Sequence of chain 1.B:
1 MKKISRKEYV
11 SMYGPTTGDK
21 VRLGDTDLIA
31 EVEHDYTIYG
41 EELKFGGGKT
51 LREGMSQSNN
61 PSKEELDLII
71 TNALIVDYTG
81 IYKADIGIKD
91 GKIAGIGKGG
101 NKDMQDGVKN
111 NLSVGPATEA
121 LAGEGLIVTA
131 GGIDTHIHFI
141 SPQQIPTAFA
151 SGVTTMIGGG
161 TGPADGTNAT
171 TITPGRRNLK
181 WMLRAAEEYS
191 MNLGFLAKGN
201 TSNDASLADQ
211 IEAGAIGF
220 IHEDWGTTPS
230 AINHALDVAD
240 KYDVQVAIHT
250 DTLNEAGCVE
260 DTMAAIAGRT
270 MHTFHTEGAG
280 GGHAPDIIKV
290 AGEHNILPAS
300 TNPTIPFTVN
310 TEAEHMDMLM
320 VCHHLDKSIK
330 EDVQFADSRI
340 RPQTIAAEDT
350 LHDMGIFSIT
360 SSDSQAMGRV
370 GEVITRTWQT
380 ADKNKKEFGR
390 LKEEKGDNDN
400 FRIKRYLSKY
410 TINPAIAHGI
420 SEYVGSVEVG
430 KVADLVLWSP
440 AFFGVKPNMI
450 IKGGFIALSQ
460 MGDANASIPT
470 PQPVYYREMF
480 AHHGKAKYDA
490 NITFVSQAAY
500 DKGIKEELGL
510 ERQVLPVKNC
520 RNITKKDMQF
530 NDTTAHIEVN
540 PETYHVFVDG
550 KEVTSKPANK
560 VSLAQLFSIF

Binding-site contacts:
Ligand atom C11 contacts residue HIS322 of chain 1.S at 3.5 Å.
Ligand atom O19 contacts residue ALA169 of chain 1.S at 3.5 Å (h-bond).
Ligand atom O19 contacts residue HIS274 of chain 1.S at 4.0 Å.
Ligand atom O19 contacts residue HIS248 of chain 1.S at 3.2 Å (h-bond).
Ligand atom N18 contacts residue GLY279 of chain 1.S at 3.9 Å.
Ligand atom N18 contacts residue ALA169 of chain 1.S at 4.0 Å.
Ligand atom C05 contacts residue ILE467 of chain 1.B at 3.7 Å (hydrophobic).
Ligand atom N18 contacts residue ALA365 of chain 1.S at 4.0 Å.
Ligand atom N18 contacts residue ASP362 of chain 1.S at 3.6 Å (salt-bridge).
Ligand atom O19 contacts residue KCX219 of chain 1.S at 3.2 Å (h-bond).
Ligand atom N12 contacts residue HIS322 of chain 1.S at 3.8 Å.
Ligand atom C03 contacts residue MET366 of chain 1.S at 3.8 Å (hydrophobic).
Ligand atom O17 contacts residue ALA365 of chain 1.S at 3.7 Å.
Ligand atom C15 contacts residue HIS248 of chain 1.S at 3.6 Å.
Ligand atom O19 contacts residue NI1 of chain 1.RA at 3.1 Å (h-bond).
Ligand atom C07 contacts residue CYS321 of chain 1.S at 3.4 Å (hydrophobic).
Ligand atom C13 contacts residue HIS322 of chain 1.S at 4.0 Å.
Ligand atom C16 contacts residue GLY279 of chain 1.S at 3.7 Å.
Ligand atom C05 contacts residue MET317 of chain 1.S at 3.8 Å (hydrophobic).
Ligand atom C01 contacts residue LEU318 of chain 1.S at 3.9 Å (hydrophobic).
Ligand atom C15 contacts residue GLY279 of chain 1.S at 3.9 Å.
Ligand atom N09 contacts residue HIS322 of chain 1.S at 3.9 Å.
Ligand atom O19 contacts residue HIS221 of chain 1.S at 3.1 Å (h-bond).
Ligand atom N18 contacts residue NI1 of chain 1.RA at 3.3 Å (h-bond).
Ligand atom C04 contacts residue CYS321 of chain 1.S at 4.0 Å (hydrophobic).
Ligand atom C08 contacts residue CYS321 of chain 1.S at 3.7 Å (hydrophobic).
Ligand atom N09 contacts residue CYS321 of chain 1.S at 3.8 Å.
Ligand atom O19 contacts residue NI1 of chain 1.QA at 2.0 Å (h-bond).
Ligand atom S14 contacts residue HIS248 of chain 1.S at 3.9 Å.
Ligand atom N18 contacts residue NI1 of chain 1.QA at 3.0 Å (h-bond).
Ligand atom C01 contacts residue ALA278 of chain 1.S at 3.6 Å (hydrophobic).
Ligand atom C15 contacts residue HIS221 of chain 1.S at 4.0 Å.
Ligand atom C10 contacts residue CYS321 of chain 1.S at 3.5 Å (hydrophobic).
Ligand atom C01 contacts residue MET366 of chain 1.S at 3.7 Å (hydrophobic).
Ligand atom C06 contacts residue CYS321 of chain 1.S at 3.6 Å (hydrophobic).
Ligand atom C04 contacts residue MET366 of chain 1.S at 4.0 Å (hydrophobic).
Ligand atom O17 contacts residue GLY279 of chain 1.S at 4.0 Å.
Ligand atom C10 contacts residue HIS322 of chain 1.S at 3.6 Å.
Ligand atom C05 contacts residue MET366 of chain 1.S at 3.7 Å (hydrophobic).
Ligand atom S14 contacts residue GLY279 of chain 1.S at 3.6 Å (h-bond).

Sequence of chain 1.S:
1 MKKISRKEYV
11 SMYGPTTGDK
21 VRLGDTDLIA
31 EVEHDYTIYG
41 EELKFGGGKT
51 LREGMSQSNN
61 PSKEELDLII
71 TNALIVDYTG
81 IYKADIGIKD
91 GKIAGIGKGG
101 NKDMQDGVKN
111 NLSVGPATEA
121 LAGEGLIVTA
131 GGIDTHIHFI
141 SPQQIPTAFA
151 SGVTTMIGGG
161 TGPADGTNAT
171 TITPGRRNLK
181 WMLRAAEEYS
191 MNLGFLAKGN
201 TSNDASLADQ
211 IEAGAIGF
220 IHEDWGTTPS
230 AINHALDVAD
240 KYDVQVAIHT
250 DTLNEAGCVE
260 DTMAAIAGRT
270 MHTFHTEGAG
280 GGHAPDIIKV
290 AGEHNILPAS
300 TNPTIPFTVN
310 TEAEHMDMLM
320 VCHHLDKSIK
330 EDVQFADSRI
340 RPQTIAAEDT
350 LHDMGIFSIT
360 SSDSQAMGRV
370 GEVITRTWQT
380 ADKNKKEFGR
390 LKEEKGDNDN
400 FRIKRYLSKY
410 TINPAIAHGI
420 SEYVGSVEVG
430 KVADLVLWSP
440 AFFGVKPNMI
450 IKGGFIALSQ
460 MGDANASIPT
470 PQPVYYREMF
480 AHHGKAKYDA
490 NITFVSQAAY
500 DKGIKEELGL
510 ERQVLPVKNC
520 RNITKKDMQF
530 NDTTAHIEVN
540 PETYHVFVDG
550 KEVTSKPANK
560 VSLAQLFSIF

This protein binds this small molecule.
Small molecule (SMILES): Cc1cc(C)cc(-n2ccnc2SCC(=O)NO)c1